This protein binds this small molecule.
Small molecule (SMILES): O=C(CCCN1CCN2c3cccc4[nH]cc(c34)C[C@@H]2C1)c1ccc(F)cc1

Sequence of chain 1.E:
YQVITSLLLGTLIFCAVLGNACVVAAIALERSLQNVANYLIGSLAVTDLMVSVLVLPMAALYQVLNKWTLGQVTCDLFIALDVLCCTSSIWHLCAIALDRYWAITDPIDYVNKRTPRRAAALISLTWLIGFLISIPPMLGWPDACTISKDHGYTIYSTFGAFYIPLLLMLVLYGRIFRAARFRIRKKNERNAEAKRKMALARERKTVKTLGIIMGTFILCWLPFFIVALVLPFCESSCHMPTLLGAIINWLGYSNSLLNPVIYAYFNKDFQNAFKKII

Binding-site contacts:
Ligand atom C22 contacts residue TYR218 of chain 1.E at 3.5 Å (hydrophobic).
Ligand atom O1 contacts residue PHE234 of chain 1.E at 3.8 Å.
Ligand atom C12 contacts residue PHE484 of chain 1.E at 3.9 Å (hydrophobic).
Ligand atom F1 contacts residue ALA215 of chain 1.E at 3.6 Å.
Ligand atom C18 contacts residue TYR218 of chain 1.E at 3.7 Å (hydrophobic).
Ligand atom C10 contacts residue SER321 of chain 1.E at 2.9 Å.
Ligand atom C12 contacts residue CYS242 of chain 1.E at 3.6 Å (hydrophobic).
Ligand atom C22 contacts residue ALA215 of chain 1.E at 3.5 Å (hydrophobic).
Ligand atom C21 contacts residue TYR218 of chain 1.E at 3.3 Å (hydrophobic).
Ligand atom N1 contacts residue ASP238 of chain 1.E at 2.8 Å (salt-bridge).
Ligand atom N2 contacts residue PHE483 of chain 1.E at 3.1 Å.
Ligand atom C23 contacts residue TYR218 of chain 1.E at 3.7 Å (hydrophobic).
Ligand atom C15 contacts residue PHE483 of chain 1.E at 3.8 Å (hydrophobic).
Ligand atom C7 contacts residue PHE483 of chain 1.E at 3.8 Å (hydrophobic).
Ligand atom C16 contacts residue PHE483 of chain 1.E at 3.6 Å (hydrophobic).
Ligand atom C2 contacts residue PHE234 of chain 1.E at 3.9 Å (hydrophobic).
Ligand atom C14 contacts residue CYS242 of chain 1.E at 3.7 Å (hydrophobic).
Ligand atom F1 contacts residue GLN219 of chain 1.E at 2.7 Å.
Ligand atom C4 contacts residue TYR512 of chain 1.E at 3.6 Å (hydrophobic).
Ligand atom N3 contacts residue PHE484 of chain 1.E at 3.9 Å.
Ligand atom C5 contacts residue PHE483 of chain 1.E at 3.5 Å (hydrophobic).
Ligand atom N3 contacts residue ALA325 of chain 1.E at 3.8 Å.
Ligand atom N3 contacts residue THR243 of chain 1.E at 3.8 Å.
Ligand atom C9 contacts residue SER321 of chain 1.E at 3.1 Å.
Ligand atom C13 contacts residue CYS242 of chain 1.E at 3.8 Å (hydrophobic).
Ligand atom C16 contacts residue ASP238 of chain 1.E at 2.9 Å.
Ligand atom C1 contacts residue PHE234 of chain 1.E at 3.7 Å (hydrophobic).
Ligand atom C4 contacts residue ASP238 of chain 1.E at 3.4 Å.
Ligand atom O1 contacts residue ILE235 of chain 1.E at 3.6 Å.
Ligand atom C2 contacts residue ASP238 of chain 1.E at 3.8 Å.
Ligand atom C6 contacts residue PHE483 of chain 1.E at 3.5 Å (hydrophobic).
Ligand atom C21 contacts residue GLN219 of chain 1.E at 3.9 Å.
Ligand atom C23 contacts residue ALA215 of chain 1.E at 4.0 Å (hydrophobic).
Ligand atom C15 contacts residue ASP238 of chain 1.E at 3.1 Å.
Ligand atom C8 contacts residue ILE311 of chain 1.E at 3.9 Å (hydrophobic).
Ligand atom C23 contacts residue PHE234 of chain 1.E at 3.9 Å (hydrophobic).
Ligand atom C20 contacts residue TYR218 of chain 1.E at 3.4 Å (hydrophobic).
Ligand atom C19 contacts residue TYR218 of chain 1.E at 3.4 Å (hydrophobic).
Ligand atom F1 contacts residue TYR218 of chain 1.E at 3.9 Å.
Ligand atom O1 contacts residue CYS309 of chain 1.E at 3.6 Å (h-bond).